Sequence of chain 1.E:
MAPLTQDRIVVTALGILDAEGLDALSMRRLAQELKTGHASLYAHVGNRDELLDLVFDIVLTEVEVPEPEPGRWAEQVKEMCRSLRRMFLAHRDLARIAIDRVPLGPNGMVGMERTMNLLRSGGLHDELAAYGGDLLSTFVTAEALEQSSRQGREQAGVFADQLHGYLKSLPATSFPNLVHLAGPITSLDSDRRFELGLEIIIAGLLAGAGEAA

Sequence of chain 1.F:
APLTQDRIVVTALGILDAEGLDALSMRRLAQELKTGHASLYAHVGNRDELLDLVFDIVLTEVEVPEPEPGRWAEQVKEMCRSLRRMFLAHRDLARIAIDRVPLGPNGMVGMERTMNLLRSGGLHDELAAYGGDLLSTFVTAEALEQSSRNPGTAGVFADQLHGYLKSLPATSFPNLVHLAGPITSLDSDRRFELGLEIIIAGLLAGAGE

This small molecule binds to this protein.
Small molecule (SMILES): C[C@H]1O[C@H](CC(=O)O)CC2=C1C(=O)c1c(O)c(-c3cc(O)c4c(c3O)C(=O)C3=C(C[C@@H](CC(=O)O)O[C@@H]3C)C4=O)cc(O)c1C2=O

Binding-site contacts:
Ligand atom C4 contacts residue VAL65 of chain 1.E at 3.4 Å (hydrophobic).
Ligand atom O6 contacts residue PRO105 of chain 1.E at 3.4 Å.
Ligand atom C13 contacts residue GLY113 of chain 1.E at 3.8 Å.
Ligand atom C2 contacts residue VAL65 of chain 1.E at 3.0 Å (hydrophobic).
Ligand atom C17 contacts residue ILE101 of chain 1.E at 3.7 Å (hydrophobic).
Ligand atom O13 contacts residue SER139 of chain 1.E at 3.6 Å.
Ligand atom O4 contacts residue VAL65 of chain 1.E at 3.7 Å.
Ligand atom C24 contacts residue SER139 of chain 1.E at 3.7 Å.
Ligand atom C32 contacts residue ALA100 of chain 1.E at 2.9 Å (hydrophobic).
Ligand atom O6 contacts residue GLY110 of chain 1.E at 3.8 Å.
Ligand atom O7 contacts residue LEU62 of chain 1.E at 3.6 Å.
Ligand atom O12 contacts residue MET114 of chain 1.E at 3.7 Å.
Ligand atom O2 contacts residue VAL67 of chain 1.E at 3.6 Å (h-bond).
Ligand atom C1 contacts residue VAL65 of chain 1.E at 3.8 Å (hydrophobic).
Ligand atom O7 contacts residue GLY110 of chain 1.E at 2.9 Å (h-bond).
Ligand atom C28 contacts residue PRO105 of chain 1.E at 3.7 Å (hydrophobic).
Ligand atom O5 contacts residue LEU86 of chain 1.E at 3.4 Å.
Ligand atom C15 contacts residue ASN109 of chain 1.E at 3.1 Å.
Ligand atom C28 contacts residue SER139 of chain 1.E at 3.0 Å.
Ligand atom C27 contacts residue SER139 of chain 1.E at 3.2 Å.
Ligand atom C2 contacts residue GLU66 of chain 1.E at 3.6 Å.
Ligand atom C14 contacts residue GLY113 of chain 1.E at 3.5 Å.
Ligand atom C26 contacts residue SER139 of chain 1.E at 3.6 Å.
Ligand atom C3 contacts residue VAL65 of chain 1.E at 3.6 Å (hydrophobic).
Ligand atom C9 contacts residue SER139 of chain 1.E at 3.5 Å.
Ligand atom C15 contacts residue GLY113 of chain 1.E at 3.3 Å.
Ligand atom C3 contacts residue LEU62 of chain 1.E at 3.6 Å (hydrophobic).
Ligand atom C32 contacts residue ARG103 of chain 1.E at 3.4 Å.
Ligand atom O9 contacts residue ILE101 of chain 1.E at 3.6 Å.
Ligand atom O11 contacts residue ASP136 of chain 1.E at 3.1 Å (salt-bridge).
Ligand atom O7 contacts residue ASN109 of chain 1.E at 3.6 Å (h-bond).
Ligand atom O8 contacts residue ILE101 of chain 1.E at 3.3 Å (h-bond).
Ligand atom C4 contacts residue VAL67 of chain 1.E at 3.6 Å (hydrophobic).
Ligand atom C29 contacts residue SER139 of chain 1.E at 3.4 Å.
Ligand atom O9 contacts residue GLU148 of chain 1.F at 3.8 Å.
Ligand atom C23 contacts residue SER139 of chain 1.E at 3.2 Å.
Ligand atom C23 contacts residue PRO105 of chain 1.E at 3.6 Å (hydrophobic).
Ligand atom C16 contacts residue ASN109 of chain 1.E at 3.2 Å.
Ligand atom C16 contacts residue LEU62 of chain 1.E at 2.9 Å (hydrophobic).
Ligand atom O3 contacts residue GLY113 of chain 1.E at 3.4 Å.